A small-molecule ligand and the protein it binds are described below.
Small molecule (SMILES): CC(=O)N[C@@H]1[C@@H](O)[C@H](O)[C@@H](CO)O[C@H]1O

Sequence of chain 4.F:
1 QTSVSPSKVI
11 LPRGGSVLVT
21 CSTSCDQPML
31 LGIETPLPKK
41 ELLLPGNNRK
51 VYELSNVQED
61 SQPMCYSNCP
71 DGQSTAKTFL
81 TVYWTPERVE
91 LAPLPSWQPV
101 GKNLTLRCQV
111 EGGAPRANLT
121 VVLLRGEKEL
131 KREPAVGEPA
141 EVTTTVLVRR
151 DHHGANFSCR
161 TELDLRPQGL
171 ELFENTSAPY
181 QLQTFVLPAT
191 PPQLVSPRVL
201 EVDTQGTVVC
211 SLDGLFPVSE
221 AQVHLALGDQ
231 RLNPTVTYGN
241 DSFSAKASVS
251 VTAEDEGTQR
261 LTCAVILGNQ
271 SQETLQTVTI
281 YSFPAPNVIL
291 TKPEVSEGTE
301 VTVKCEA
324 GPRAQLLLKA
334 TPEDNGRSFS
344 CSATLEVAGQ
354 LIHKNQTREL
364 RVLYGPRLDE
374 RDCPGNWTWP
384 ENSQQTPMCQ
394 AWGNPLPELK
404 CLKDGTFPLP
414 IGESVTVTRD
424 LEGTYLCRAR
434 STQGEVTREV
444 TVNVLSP

Binding-site contacts:
Ligand atom C4 contacts residue ASN240 of chain 4.F at 4.3 Å.
Ligand atom O7 contacts residue GLY239 of chain 4.F at 3.6 Å.
Ligand atom O7 contacts residue ASN240 of chain 4.F at 3.0 Å (h-bond).
Ligand atom C3 contacts residue ASN240 of chain 4.F at 3.7 Å.
Ligand atom N2 contacts residue ASN240 of chain 4.F at 2.8 Å (h-bond).
Ligand atom C5 contacts residue ASN240 of chain 4.F at 3.7 Å.
Ligand atom C8 contacts residue ASN240 of chain 4.F at 3.9 Å.
Ligand atom C7 contacts residue ASN240 of chain 4.F at 3.2 Å.
Ligand atom C1 contacts residue ASN240 of chain 4.F at 1.5 Å.
Ligand atom O5 contacts residue ASN240 of chain 4.F at 2.4 Å (h-bond).
Ligand atom C2 contacts residue ASN240 of chain 4.F at 2.5 Å.